Binding-site contacts:
Ligand atom N4' contacts residue GLN420 of chain 1.B at 2.5 Å (h-bond).
Ligand atom C2' contacts residue MET422 of chain 1.B at 3.5 Å (hydrophobic).
Ligand atom CM2 contacts residue MET422 of chain 1.B at 3.6 Å (hydrophobic).
Ligand atom PA contacts residue GLY448 of chain 1.B at 3.5 Å.
Ligand atom C6' contacts residue GLU57 of chain 1.A at 3.0 Å.
Ligand atom O2A contacts residue ASP447 of chain 1.B at 2.8 Å (salt-bridge).
Ligand atom C9 contacts residue GLN420 of chain 1.B at 3.3 Å.
Ligand atom O2B contacts residue MET479 of chain 1.B at 2.9 Å (h-bond).
Ligand atom O3B contacts residue ASP474 of chain 1.B at 3.2 Å (salt-bridge).
Ligand atom O9 contacts residue GLN420 of chain 1.B at 3.3 Å (h-bond).
Ligand atom CM2 contacts residue ASN87 of chain 1.A at 3.2 Å.
Ligand atom C2' contacts residue GLU57 of chain 1.A at 3.6 Å.
Ligand atom S1 contacts residue MET394 of chain 1.B at 3.5 Å.
Ligand atom O2B contacts residue GLY395 of chain 1.B at 3.5 Å.
Ligand atom O2B contacts residue SER396 of chain 1.B at 2.7 Å (h-bond).
Ligand atom N1' contacts residue GLU57 of chain 1.A at 2.4 Å (salt-bridge).
Ligand atom O1A contacts residue MG1 of chain 1.L at 3.4 Å.
Ligand atom C8 contacts residue GLN420 of chain 1.B at 3.5 Å.
Ligand atom O3B contacts residue GLY476 of chain 1.B at 2.9 Å (h-bond).
Ligand atom CM4 contacts residue VAL480 of chain 1.B at 3.6 Å (hydrophobic).
Ligand atom O2A contacts residue GLY476 of chain 1.B at 3.0 Å (h-bond).
Ligand atom O1B contacts residue TYR543 of chain 1.B at 2.6 Å (h-bond).
Ligand atom O7 contacts residue TYR477 of chain 1.B at 3.5 Å.
Ligand atom O3A contacts residue GLY448 of chain 1.B at 3.5 Å (h-bond).
Ligand atom O2A contacts residue MG1 of chain 1.L at 2.1 Å.
Ligand atom N3 contacts residue VAL480 of chain 1.B at 3.5 Å.
Ligand atom O2B contacts residue ASN478 of chain 1.B at 3.4 Å.
Ligand atom N3' contacts residue GLN420 of chain 1.B at 3.6 Å (h-bond).
Ligand atom C9 contacts residue MET479 of chain 1.B at 3.5 Å (hydrophobic).
Ligand atom PA contacts residue MG1 of chain 1.L at 3.2 Å.
Ligand atom O3A contacts residue MET394 of chain 1.B at 3.6 Å (h-bond).
Ligand atom O3A contacts residue GLY449 of chain 1.B at 2.9 Å (h-bond).
Ligand atom O1B contacts residue PHE397 of chain 1.B at 3.3 Å.
Ligand atom C4' contacts residue GLN420 of chain 1.B at 3.5 Å.
Ligand atom O3B contacts residue MG1 of chain 1.L at 2.1 Å.
Ligand atom O2A contacts residue GLY448 of chain 1.B at 2.7 Å (h-bond).
Ligand atom PB contacts residue MG1 of chain 1.L at 3.2 Å.
Ligand atom N3' contacts residue MET422 of chain 1.B at 3.3 Å.
Ligand atom C7' contacts residue PRO33 of chain 1.A at 3.4 Å (hydrophobic).
Ligand atom O3B contacts residue ASN478 of chain 1.B at 2.8 Å (h-bond).

The small molecule below binds the protein below.
Small molecule (SMILES): CC1=C(CCO[P](=O)(O)OP(=O)(O)O)S[C@@]2([C@H](C)O)Nc3nc(C)ncc3CN12

Sequence of chain 1.B:
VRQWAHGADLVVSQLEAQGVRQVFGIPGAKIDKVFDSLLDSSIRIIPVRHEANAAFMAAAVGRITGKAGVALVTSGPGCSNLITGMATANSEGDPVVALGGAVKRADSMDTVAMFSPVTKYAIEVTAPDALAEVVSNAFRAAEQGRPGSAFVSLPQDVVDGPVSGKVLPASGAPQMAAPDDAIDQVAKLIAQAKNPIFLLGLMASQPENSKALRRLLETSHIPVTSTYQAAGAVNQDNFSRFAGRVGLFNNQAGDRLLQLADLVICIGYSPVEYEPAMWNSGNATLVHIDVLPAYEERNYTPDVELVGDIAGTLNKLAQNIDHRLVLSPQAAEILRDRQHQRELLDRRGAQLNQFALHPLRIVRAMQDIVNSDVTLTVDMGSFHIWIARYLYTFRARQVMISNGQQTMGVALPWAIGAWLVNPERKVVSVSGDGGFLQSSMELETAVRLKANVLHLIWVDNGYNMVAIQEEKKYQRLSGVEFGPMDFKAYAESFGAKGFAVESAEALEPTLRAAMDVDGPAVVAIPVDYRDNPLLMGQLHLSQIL

Sequence of chain 1.A:
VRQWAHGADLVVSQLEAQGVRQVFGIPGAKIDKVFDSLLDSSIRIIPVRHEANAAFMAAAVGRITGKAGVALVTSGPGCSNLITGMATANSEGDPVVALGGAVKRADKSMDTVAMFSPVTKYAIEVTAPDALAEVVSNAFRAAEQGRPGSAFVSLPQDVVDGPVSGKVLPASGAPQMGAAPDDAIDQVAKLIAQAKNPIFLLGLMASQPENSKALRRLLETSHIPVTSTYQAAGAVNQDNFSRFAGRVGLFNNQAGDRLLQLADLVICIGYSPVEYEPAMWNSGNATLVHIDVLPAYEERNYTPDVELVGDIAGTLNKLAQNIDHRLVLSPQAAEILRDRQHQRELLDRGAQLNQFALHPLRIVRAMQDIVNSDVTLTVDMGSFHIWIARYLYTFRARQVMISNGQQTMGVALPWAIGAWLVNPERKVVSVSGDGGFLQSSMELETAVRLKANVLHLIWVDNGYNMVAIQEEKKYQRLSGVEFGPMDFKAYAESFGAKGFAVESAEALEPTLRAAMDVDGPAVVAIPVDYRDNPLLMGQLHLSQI